Sequence of chain 1.A:
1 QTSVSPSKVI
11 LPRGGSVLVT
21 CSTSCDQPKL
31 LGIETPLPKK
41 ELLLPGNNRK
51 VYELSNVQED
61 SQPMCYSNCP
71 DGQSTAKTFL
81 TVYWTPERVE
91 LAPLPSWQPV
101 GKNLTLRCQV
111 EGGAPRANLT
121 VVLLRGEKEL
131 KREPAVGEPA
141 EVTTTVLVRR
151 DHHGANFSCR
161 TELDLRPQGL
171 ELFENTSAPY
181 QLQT

Binding-site contacts:
Ligand atom O5 contacts residue ASN156 of chain 1.A at 2.4 Å (h-bond).
Ligand atom O6 contacts residue PRO179 of chain 1.A at 3.8 Å.
Ligand atom C3 contacts residue ASN156 of chain 1.A at 3.8 Å.
Ligand atom C2 contacts residue ASN156 of chain 1.A at 2.5 Å.
Ligand atom C6 contacts residue PRO179 of chain 1.A at 4.3 Å (hydrophobic).
Ligand atom C6 contacts residue GLN181 of chain 1.A at 3.8 Å.
Ligand atom O5 contacts residue GLN181 of chain 1.A at 4.2 Å.
Ligand atom O7 contacts residue ASN156 of chain 1.A at 4.0 Å.
Ligand atom C4 contacts residue ASN156 of chain 1.A at 4.2 Å.
Ligand atom C8 contacts residue ASN156 of chain 1.A at 3.1 Å.
Ligand atom C8 contacts residue GLY154 of chain 1.A at 3.4 Å.
Ligand atom C7 contacts residue ASN156 of chain 1.A at 3.1 Å.
Ligand atom N2 contacts residue ASN156 of chain 1.A at 3.0 Å (h-bond).
Ligand atom C5 contacts residue ASN156 of chain 1.A at 3.7 Å.
Ligand atom C1 contacts residue ASN156 of chain 1.A at 1.5 Å.

This small molecule binds to this protein.
Small molecule (SMILES): CC(=O)N[C@@H]1[C@@H](O)[C@H](O)[C@@H](CO)O[C@H]1O